Sequence of chain 1.C:
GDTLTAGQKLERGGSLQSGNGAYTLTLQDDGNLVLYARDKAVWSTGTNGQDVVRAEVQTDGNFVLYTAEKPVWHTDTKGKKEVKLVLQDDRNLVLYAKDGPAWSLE

Binding-site contacts:
Ligand atom C3 contacts residue ASP91 of chain 1.C at 4.3 Å.
Ligand atom C6 contacts residue SER105 of chain 1.C at 4.1 Å.
Ligand atom C4 contacts residue ASN93 of chain 1.C at 4.2 Å.
Ligand atom C6 contacts residue PRO102 of chain 1.C at 3.8 Å (hydrophobic).
Ligand atom O4 contacts residue PRO102 of chain 1.C at 3.9 Å.
Ligand atom O6 contacts residue SER105 of chain 1.C at 3.1 Å (h-bond).
Ligand atom O2 contacts residue ASN93 of chain 1.C at 3.0 Å (h-bond).
Ligand atom C5 contacts residue ASN93 of chain 1.C at 4.1 Å.
Ligand atom C2 contacts residue GLN89 of chain 1.C at 4.5 Å.
Ligand atom O2 contacts residue GLN89 of chain 1.C at 3.5 Å (h-bond).
Ligand atom C2 contacts residue ASN93 of chain 1.C at 3.9 Å.
Ligand atom C4 contacts residue VAL95 of chain 1.C at 4.2 Å (hydrophobic).
Ligand atom O6 contacts residue PRO102 of chain 1.C at 4.4 Å.
Ligand atom O3 contacts residue ASP91 of chain 1.C at 3.7 Å.
Ligand atom C6 contacts residue ASN93 of chain 1.C at 4.4 Å.
Ligand atom O5 contacts residue ASN93 of chain 1.C at 3.1 Å (h-bond).
Ligand atom O3 contacts residue TYR97 of chain 1.C at 3.7 Å.
Ligand atom C3 contacts residue TYR97 of chain 1.C at 4.3 Å (hydrophobic).
Ligand atom C4 contacts residue TYR97 of chain 1.C at 3.8 Å (hydrophobic).
Ligand atom C2 contacts residue ASP91 of chain 1.C at 3.5 Å.
Ligand atom O4 contacts residue TYR97 of chain 1.C at 3.1 Å (h-bond).
Ligand atom C4 contacts residue GLN89 of chain 1.C at 4.4 Å.
Ligand atom C3 contacts residue GLN89 of chain 1.C at 4.2 Å.
Ligand atom O6 contacts residue ASN93 of chain 1.C at 4.2 Å.
Ligand atom C6 contacts residue VAL95 of chain 1.C at 4.3 Å (hydrophobic).
Ligand atom C1 contacts residue ASN93 of chain 1.C at 3.8 Å.
Ligand atom O3 contacts residue GLN89 of chain 1.C at 3.1 Å (h-bond).
Ligand atom O2 contacts residue ASP91 of chain 1.C at 2.6 Å (salt-bridge).

A protein and the small-molecule ligand that binds it are described below.
Small molecule (SMILES): OC[C@H]1O[C@H](O)[C@@H](O)[C@@H](O)[C@@H]1O